This small molecule binds to this protein.
Small molecule (SMILES): OC[C@H]1O[C@@](CO)(O[C@H]2O[C@H](CO)[C@@H](O)[C@H](O)[C@H]2O)[C@@H](O)[C@@H]1O

Binding-site contacts:
Ligand atom C4 contacts residue LYS13 of chain 1.B at 3.3 Å.
Ligand atom C6 contacts residue VEA1 of chain 1.R at 3.5 Å.
Ligand atom O5 contacts residue GLU21 of chain 1.B at 4.1 Å.
Ligand atom O4 contacts residue LYS13 of chain 1.B at 2.6 Å (salt-bridge).
Ligand atom O3 contacts residue ALA17 of chain 1.B at 3.5 Å.
Ligand atom C1 contacts residue ALA17 of chain 1.B at 3.3 Å (hydrophobic).
Ligand atom C2 contacts residue GLU21 of chain 1.B at 3.4 Å.
Ligand atom O1 contacts residue GLU21 of chain 1.B at 3.2 Å.
Ligand atom C1 contacts residue HIS20 of chain 1.B at 4.5 Å.
Ligand atom O1 contacts residue HIS20 of chain 1.B at 3.3 Å (h-bond).
Ligand atom C3 contacts residue ALA17 of chain 1.B at 3.9 Å (hydrophobic).
Ligand atom O6 contacts residue LYS13 of chain 1.B at 4.0 Å.
Ligand atom C5 contacts residue HIS20 of chain 1.B at 3.7 Å.
Ligand atom O4 contacts residue VEA1 of chain 1.R at 4.3 Å.
Ligand atom O6 contacts residue VEA1 of chain 1.R at 4.0 Å.
Ligand atom O2 contacts residue GLU21 of chain 1.B at 3.4 Å (salt-bridge).
Ligand atom C1 contacts residue GLU21 of chain 1.B at 3.0 Å.
Ligand atom O5 contacts residue HIS20 of chain 1.B at 3.5 Å (h-bond).
Ligand atom C5 contacts residue LYS13 of chain 1.B at 4.4 Å.
Ligand atom C1 contacts residue GLU21 of chain 1.B at 3.0 Å.
Ligand atom C2 contacts residue GLU21 of chain 1.B at 3.7 Å.
Ligand atom O5 contacts residue GLU21 of chain 1.B at 3.9 Å.
Ligand atom O1 contacts residue ALA17 of chain 1.B at 2.6 Å (h-bond).
Ligand atom O2 contacts residue GLU21 of chain 1.B at 3.7 Å.
Ligand atom C6 contacts residue HIS20 of chain 1.B at 3.8 Å.
Ligand atom O6 contacts residue VEA1 of chain 1.R at 3.5 Å.

Sequence of chain 1.B:
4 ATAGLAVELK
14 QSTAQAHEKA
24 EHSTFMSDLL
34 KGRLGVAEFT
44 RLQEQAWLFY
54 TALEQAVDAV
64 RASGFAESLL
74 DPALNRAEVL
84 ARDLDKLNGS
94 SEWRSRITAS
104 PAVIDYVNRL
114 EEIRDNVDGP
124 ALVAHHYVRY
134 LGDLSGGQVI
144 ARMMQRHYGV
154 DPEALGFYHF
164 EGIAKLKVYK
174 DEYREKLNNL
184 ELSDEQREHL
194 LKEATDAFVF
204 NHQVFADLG